This small molecule binds to this protein.
Small molecule (SMILES): CC[C@H](C)[C@H](NC(=O)[C@@H](C[C@H](O)[C@H](CC(C)C)NC(=O)[C@H](CC1=NC=NC1)NC(=O)[C@H](Cc1ccccc1)NC(=O)[C@@H]1CCCN1C(=O)[C@H](Cc1cnc[nH]1)NC(=O)OC(C)(C)C)C(C)C)C(=O)N[C@@H](Cc1cnc[nH]1)C(=O)O

Binding-site contacts:
Ligand atom C contacts residue THR223 of chain 1.A at 3.6 Å.
Ligand atom CE1 contacts residue ASP119 of chain 1.A at 3.5 Å.
Ligand atom OS contacts residue ASP35 of chain 1.A at 2.7 Å (salt-bridge).
Ligand atom CG2 contacts residue GLY37 of chain 1.A at 3.6 Å.
Ligand atom CT contacts residue ASP219 of chain 1.A at 3.5 Å.
Ligand atom C2 contacts residue LEU13 of chain 1.A at 3.5 Å (hydrophobic).
Ligand atom ND1 contacts residue THR222 of chain 1.A at 3.2 Å (h-bond).
Ligand atom OXT contacts residue SER78 of chain 1.A at 3.6 Å (h-bond).
Ligand atom CD2 contacts residue GLY80 of chain 1.A at 3.5 Å.
Ligand atom C1B contacts residue GLY221 of chain 1.A at 3.5 Å.
Ligand atom CD2 contacts residue ASP15 of chain 1.A at 3.6 Å.
Ligand atom CD1 contacts residue TYR79 of chain 1.A at 3.5 Å (hydrophobic).
Ligand atom O contacts residue TYR79 of chain 1.A at 3.2 Å.
Ligand atom CA contacts residue THR223 of chain 1.A at 3.6 Å.
Ligand atom CG2 contacts residue ASP219 of chain 1.A at 3.2 Å.
Ligand atom C contacts residue ASP15 of chain 1.A at 3.2 Å.
Ligand atom OS contacts residue ASP219 of chain 1.A at 2.7 Å (salt-bridge).
Ligand atom CE1 contacts residue ILE304 of chain 1.A at 3.2 Å (hydrophobic).
Ligand atom N contacts residue GLY221 of chain 1.A at 3.1 Å (h-bond).
Ligand atom O contacts residue GLY80 of chain 1.A at 3.5 Å (h-bond).
Ligand atom O contacts residue ASP81 of chain 1.A at 3.3 Å (salt-bridge).
Ligand atom O contacts residue GLY80 of chain 1.A at 2.8 Å (h-bond).
Ligand atom N contacts residue ASP15 of chain 1.A at 3.3 Å (salt-bridge).
Ligand atom CA contacts residue THR223 of chain 1.A at 3.5 Å.
Ligand atom O2 contacts residue LEU13 of chain 1.A at 3.4 Å.
Ligand atom O contacts residue THR223 of chain 1.A at 3.1 Å (h-bond).
Ligand atom CB contacts residue THR223 of chain 1.A at 3.6 Å.
Ligand atom N contacts residue THR222 of chain 1.A at 3.5 Å (h-bond).
Ligand atom O contacts residue THR222 of chain 1.A at 3.4 Å.
Ligand atom C2 contacts residue PRO282 of chain 1.A at 3.3 Å (hydrophobic).
Ligand atom N contacts residue THR223 of chain 1.A at 2.7 Å (h-bond).
Ligand atom O contacts residue ASP15 of chain 1.A at 3.2 Å.
Ligand atom C1 contacts residue PRO282 of chain 1.A at 3.6 Å (hydrophobic).
Ligand atom N contacts residue SER78 of chain 1.A at 2.9 Å (h-bond).
Ligand atom CD1 contacts residue LEU133 of chain 1.A at 3.6 Å (hydrophobic).
Ligand atom CB contacts residue ASP15 of chain 1.A at 3.4 Å.
Ligand atom CG2 contacts residue ILE217 of chain 1.A at 3.3 Å (hydrophobic).
Ligand atom N contacts residue GLY37 of chain 1.A at 3.1 Å (h-bond).
Ligand atom C1 contacts residue GLY37 of chain 1.A at 3.5 Å.
Ligand atom CS contacts residue ASP35 of chain 1.A at 3.5 Å.

Sequence of chain 1.A:
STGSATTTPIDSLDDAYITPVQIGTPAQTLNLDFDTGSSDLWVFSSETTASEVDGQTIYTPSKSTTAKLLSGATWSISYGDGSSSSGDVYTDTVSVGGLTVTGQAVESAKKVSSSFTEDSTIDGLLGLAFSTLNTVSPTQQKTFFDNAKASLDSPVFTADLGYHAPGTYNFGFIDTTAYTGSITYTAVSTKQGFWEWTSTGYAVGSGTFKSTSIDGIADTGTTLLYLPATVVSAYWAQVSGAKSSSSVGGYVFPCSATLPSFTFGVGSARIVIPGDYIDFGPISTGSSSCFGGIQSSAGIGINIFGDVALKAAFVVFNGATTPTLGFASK